Sequence of chain 1.C:
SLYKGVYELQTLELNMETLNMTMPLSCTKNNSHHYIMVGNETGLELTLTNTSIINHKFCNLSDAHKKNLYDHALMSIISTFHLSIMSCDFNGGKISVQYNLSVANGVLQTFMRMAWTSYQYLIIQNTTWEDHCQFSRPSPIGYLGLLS

The small molecule below binds the protein below.
Small molecule (SMILES): CC(=O)N[C@@H]1[C@@H](O)[C@H](O)[C@@H](CO)O[C@H]1O

Binding-site contacts:
Ligand atom C4 contacts residue ASN167 of chain 1.C at 4.2 Å.
Ligand atom C7 contacts residue HIS115 of chain 1.C at 4.2 Å.
Ligand atom C5 contacts residue TYR219 of chain 1.C at 4.0 Å (hydrophobic).
Ligand atom O7 contacts residue ASN114 of chain 1.C at 3.6 Å (h-bond).
Ligand atom O7 contacts residue SER154 of chain 1.C at 2.5 Å (h-bond).
Ligand atom O5 contacts residue TYR219 of chain 1.C at 4.5 Å.
Ligand atom C7 contacts residue ASN167 of chain 1.C at 3.4 Å.
Ligand atom N2 contacts residue ASN167 of chain 1.C at 2.9 Å (h-bond).
Ligand atom O5 contacts residue ASN167 of chain 1.C at 2.4 Å (h-bond).
Ligand atom O3 contacts residue ASN114 of chain 1.C at 3.9 Å.
Ligand atom C3 contacts residue ASN167 of chain 1.C at 3.8 Å.
Ligand atom O7 contacts residue HIS115 of chain 1.C at 3.1 Å (h-bond).
Ligand atom O7 contacts residue LYS116 of chain 1.C at 4.0 Å.
Ligand atom N2 contacts residue ASN114 of chain 1.C at 4.2 Å.
Ligand atom C2 contacts residue ASN167 of chain 1.C at 2.5 Å.
Ligand atom C5 contacts residue ASN167 of chain 1.C at 3.7 Å.
Ligand atom C1 contacts residue TYR219 of chain 1.C at 3.9 Å (hydrophobic).
Ligand atom C1 contacts residue ASN167 of chain 1.C at 1.4 Å.
Ligand atom C8 contacts residue LYS116 of chain 1.C at 3.8 Å.
Ligand atom O7 contacts residue ILE113 of chain 1.C at 4.1 Å.
Ligand atom C8 contacts residue ASN167 of chain 1.C at 3.5 Å.
Ligand atom C7 contacts residue ASN114 of chain 1.C at 3.9 Å.
Ligand atom O7 contacts residue ASN167 of chain 1.C at 4.3 Å.
Ligand atom C8 contacts residue SER154 of chain 1.C at 4.2 Å.
Ligand atom C7 contacts residue SER154 of chain 1.C at 3.5 Å.